A small-molecule ligand and the protein it binds are described below.
Small molecule (SMILES): Cc1ncc(COP(=O)(O)O)c(CN[C@@H]2CONC2=O)c1O

Sequence of chain 1.B:
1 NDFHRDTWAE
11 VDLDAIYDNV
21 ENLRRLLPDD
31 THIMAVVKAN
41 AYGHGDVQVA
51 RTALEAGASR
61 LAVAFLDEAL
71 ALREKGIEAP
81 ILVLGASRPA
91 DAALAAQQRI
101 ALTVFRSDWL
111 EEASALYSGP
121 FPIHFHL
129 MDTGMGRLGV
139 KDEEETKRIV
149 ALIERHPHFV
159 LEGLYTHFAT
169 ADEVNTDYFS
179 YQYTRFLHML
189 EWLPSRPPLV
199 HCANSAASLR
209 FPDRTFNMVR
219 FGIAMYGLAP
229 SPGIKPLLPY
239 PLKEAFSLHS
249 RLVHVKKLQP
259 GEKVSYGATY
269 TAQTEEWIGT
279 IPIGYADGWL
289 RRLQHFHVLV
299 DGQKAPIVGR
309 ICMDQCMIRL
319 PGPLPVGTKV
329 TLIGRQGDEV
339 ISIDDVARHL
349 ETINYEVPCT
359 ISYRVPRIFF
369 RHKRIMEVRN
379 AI

Sequence of chain 1.A:
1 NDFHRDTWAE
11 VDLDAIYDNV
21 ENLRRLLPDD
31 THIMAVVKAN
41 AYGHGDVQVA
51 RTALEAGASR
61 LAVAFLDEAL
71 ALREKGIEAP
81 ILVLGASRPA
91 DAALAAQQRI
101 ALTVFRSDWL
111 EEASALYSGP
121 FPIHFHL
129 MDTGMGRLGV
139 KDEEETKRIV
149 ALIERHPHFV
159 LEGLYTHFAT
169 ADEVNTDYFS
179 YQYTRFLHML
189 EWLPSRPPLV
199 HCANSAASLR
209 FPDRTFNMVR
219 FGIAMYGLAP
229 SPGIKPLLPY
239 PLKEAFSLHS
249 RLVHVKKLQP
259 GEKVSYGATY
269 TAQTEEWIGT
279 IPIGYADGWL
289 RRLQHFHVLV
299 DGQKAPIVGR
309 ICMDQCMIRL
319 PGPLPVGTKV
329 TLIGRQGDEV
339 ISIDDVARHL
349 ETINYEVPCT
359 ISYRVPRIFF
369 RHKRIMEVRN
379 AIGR

Binding-site contacts:
Ligand atom N1 contacts residue HIS165 of chain 1.B at 3.6 Å.
Ligand atom C4A contacts residue LYS38 of chain 1.B at 2.3 Å.
Ligand atom CA contacts residue LYS38 of chain 1.B at 3.2 Å.
Ligand atom ND contacts residue MET311 of chain 1.A at 2.7 Å (h-bond).
Ligand atom N contacts residue TYR264 of chain 1.A at 3.1 Å (h-bond).
Ligand atom O3P contacts residue ILE221 of chain 1.B at 2.7 Å (h-bond).
Ligand atom O3P contacts residue GLY220 of chain 1.B at 3.0 Å (h-bond).
Ligand atom O1P contacts residue ILE221 of chain 1.B at 2.9 Å (h-bond).
Ligand atom ND contacts residue TYR264 of chain 1.A at 3.3 Å.
Ligand atom C5A contacts residue TYR42 of chain 1.B at 3.3 Å (hydrophobic).
Ligand atom O3P contacts residue SER203 of chain 1.B at 2.0 Å (h-bond).
Ligand atom OG contacts residue MET311 of chain 1.A at 3.4 Å (h-bond).
Ligand atom O3 contacts residue LYS38 of chain 1.B at 3.5 Å (salt-bridge).
Ligand atom C contacts residue CYS310 of chain 1.A at 3.3 Å (hydrophobic).
Ligand atom O contacts residue TYR264 of chain 1.A at 3.2 Å.
Ligand atom O3 contacts residue ARG135 of chain 1.B at 2.8 Å (salt-bridge).
Ligand atom C2 contacts residue ARG218 of chain 1.B at 3.7 Å.
Ligand atom C4 contacts residue LYS38 of chain 1.B at 3.1 Å.
Ligand atom O4P contacts residue ASN202 of chain 1.B at 3.3 Å.
Ligand atom C2 contacts residue HIS165 of chain 1.B at 3.5 Å.
Ligand atom O contacts residue CYS310 of chain 1.A at 2.7 Å.
Ligand atom ND contacts residue CYS310 of chain 1.A at 3.1 Å.
Ligand atom O contacts residue ARG135 of chain 1.B at 1.9 Å (salt-bridge).
Ligand atom N contacts residue LYS38 of chain 1.B at 2.6 Å (salt-bridge).
Ligand atom C contacts residue TYR264 of chain 1.A at 3.2 Å (hydrophobic).
Ligand atom P contacts residue ILE221 of chain 1.B at 3.5 Å.
Ligand atom C3 contacts residue HIS165 of chain 1.B at 3.6 Å.
Ligand atom C contacts residue MET311 of chain 1.A at 3.3 Å (hydrophobic).
Ligand atom N1 contacts residue ARG218 of chain 1.B at 2.9 Å (salt-bridge).
Ligand atom CA contacts residue TYR264 of chain 1.A at 3.0 Å (hydrophobic).
Ligand atom O1P contacts residue TYR353 of chain 1.B at 3.5 Å.
Ligand atom O1P contacts residue GLY220 of chain 1.B at 3.6 Å.
Ligand atom C2A contacts residue ARG218 of chain 1.B at 3.6 Å.
Ligand atom C contacts residue ARG135 of chain 1.B at 3.0 Å.
Ligand atom C2A contacts residue HIS165 of chain 1.B at 3.6 Å.
Ligand atom O1P contacts residue TYR42 of chain 1.B at 2.4 Å (h-bond).
Ligand atom N contacts residue ARG135 of chain 1.B at 3.6 Å.
Ligand atom OG contacts residue TYR283 of chain 1.A at 3.1 Å (h-bond).
Ligand atom C3 contacts residue LYS38 of chain 1.B at 3.6 Å.
Ligand atom O2P contacts residue TYR353 of chain 1.B at 2.7 Å (h-bond).